A small-molecule ligand and the protein it binds are described below.
Small molecule (SMILES): CC(=O)N[C@@H]1[C@@H](O)[C@H](O)[C@@H](CO)O[C@H]1O

Sequence of chain 1.B:
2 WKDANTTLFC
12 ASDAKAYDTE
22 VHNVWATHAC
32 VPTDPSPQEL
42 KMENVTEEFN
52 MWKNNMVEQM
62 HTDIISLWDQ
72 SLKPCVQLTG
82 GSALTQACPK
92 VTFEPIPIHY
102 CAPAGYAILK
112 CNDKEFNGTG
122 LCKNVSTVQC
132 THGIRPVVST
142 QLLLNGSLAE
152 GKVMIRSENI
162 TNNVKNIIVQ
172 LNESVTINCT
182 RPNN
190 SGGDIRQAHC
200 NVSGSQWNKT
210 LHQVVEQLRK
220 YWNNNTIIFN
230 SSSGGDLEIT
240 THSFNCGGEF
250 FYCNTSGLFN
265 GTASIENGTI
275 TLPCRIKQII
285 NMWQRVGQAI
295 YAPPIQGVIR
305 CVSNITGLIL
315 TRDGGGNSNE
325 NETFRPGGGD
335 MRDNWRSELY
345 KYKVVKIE

Binding-site contacts:
Ligand atom O3 contacts residue SER307 of chain 1.B at 4.1 Å.
Ligand atom C3 contacts residue VAL306 of chain 1.B at 3.7 Å (hydrophobic).
Ligand atom C1 contacts residue SER307 of chain 1.B at 3.5 Å.
Ligand atom O3 contacts residue CYS305 of chain 1.B at 3.6 Å.
Ligand atom O3 contacts residue PRO96 of chain 1.B at 4.0 Å.
Ligand atom C2 contacts residue PRO96 of chain 1.B at 3.5 Å (hydrophobic).
Ligand atom C1 contacts residue PRO96 of chain 1.B at 4.2 Å (hydrophobic).
Ligand atom C6 contacts residue GLU95 of chain 1.B at 4.0 Å.
Ligand atom C7 contacts residue ASN146 of chain 1.B at 4.0 Å.
Ligand atom O3 contacts residue GLU95 of chain 1.B at 3.2 Å (salt-bridge).
Ligand atom C3 contacts residue ASN146 of chain 1.B at 3.8 Å.
Ligand atom C1 contacts residue ASN146 of chain 1.B at 1.4 Å.
Ligand atom C1 contacts residue VAL306 of chain 1.B at 3.8 Å (hydrophobic).
Ligand atom O7 contacts residue PRO96 of chain 1.B at 3.1 Å.
Ligand atom O4 contacts residue VAL306 of chain 1.B at 3.5 Å (h-bond).
Ligand atom O6 contacts residue ARG136 of chain 1.B at 4.2 Å.
Ligand atom C8 contacts residue SER307 of chain 1.B at 4.0 Å.
Ligand atom C7 contacts residue SER307 of chain 1.B at 3.8 Å.
Ligand atom O4 contacts residue GLU95 of chain 1.B at 2.9 Å (salt-bridge).
Ligand atom N2 contacts residue ASN146 of chain 1.B at 2.9 Å (h-bond).
Ligand atom C2 contacts residue SER307 of chain 1.B at 3.4 Å.
Ligand atom C8 contacts residue VAL138 of chain 1.B at 3.5 Å (hydrophobic).
Ligand atom C3 contacts residue CYS305 of chain 1.B at 4.2 Å (hydrophobic).
Ligand atom N2 contacts residue SER307 of chain 1.B at 2.9 Å (h-bond).
Ligand atom C5 contacts residue GLU95 of chain 1.B at 4.0 Å.
Ligand atom O4 contacts residue CYS305 of chain 1.B at 4.2 Å.
Ligand atom C5 contacts residue ASN146 of chain 1.B at 3.7 Å.
Ligand atom C3 contacts residue SER307 of chain 1.B at 3.4 Å.
Ligand atom C4 contacts residue VAL306 of chain 1.B at 3.5 Å (hydrophobic).
Ligand atom C7 contacts residue PRO96 of chain 1.B at 3.9 Å (hydrophobic).
Ligand atom C5 contacts residue VAL306 of chain 1.B at 2.9 Å (hydrophobic).
Ligand atom C8 contacts residue LEU145 of chain 1.B at 3.5 Å (hydrophobic).
Ligand atom C2 contacts residue ASN146 of chain 1.B at 2.5 Å.
Ligand atom O5 contacts residue ASN146 of chain 1.B at 2.4 Å (h-bond).
Ligand atom C6 contacts residue VAL306 of chain 1.B at 3.8 Å (hydrophobic).
Ligand atom O5 contacts residue VAL306 of chain 1.B at 3.7 Å.
Ligand atom C3 contacts residue GLU95 of chain 1.B at 4.0 Å.
Ligand atom O7 contacts residue ASN244 of chain 1.B at 4.0 Å.
Ligand atom N2 contacts residue PRO96 of chain 1.B at 4.0 Å.
Ligand atom C4 contacts residue GLU95 of chain 1.B at 3.0 Å.